Sequence of chain 2.B:
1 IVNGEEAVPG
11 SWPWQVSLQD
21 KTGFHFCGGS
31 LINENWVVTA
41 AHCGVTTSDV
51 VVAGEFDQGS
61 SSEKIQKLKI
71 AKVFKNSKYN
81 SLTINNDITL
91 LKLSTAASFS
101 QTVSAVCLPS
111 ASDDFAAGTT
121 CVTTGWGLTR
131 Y

The protein below binds the small molecule below.
Small molecule (SMILES): CC(=O)N[C@@H](CC(C)C)C(=O)N[C@H](C=O)Cc1ccccc1

Binding-site contacts:
Ligand atom OW contacts residue MET44 of chain 2.C at 3.6 Å.
Ligand atom CE2 contacts residue SER42 of chain 2.C at 3.5 Å.
Ligand atom CD1 contacts residue MET44 of chain 2.C at 3.8 Å (hydrophobic).
Ligand atom C contacts residue SER66 of chain 2.C at 3.9 Å.
Ligand atom CW contacts residue SER47 of chain 2.C at 1.4 Å.
Ligand atom CB contacts residue SER47 of chain 2.C at 2.8 Å.
Ligand atom CDM contacts residue TRP67 of chain 2.C at 3.4 Å (hydrophobic).
Ligand atom CA contacts residue SER47 of chain 2.C at 2.4 Å.
Ligand atom OX contacts residue GLY68 of chain 2.C at 2.7 Å (h-bond).
Ligand atom CX contacts residue GLY68 of chain 2.C at 3.8 Å.
Ligand atom OW contacts residue SER47 of chain 2.C at 2.3 Å (h-bond).
Ligand atom CB contacts residue SER66 of chain 2.C at 3.7 Å.
Ligand atom CDM contacts residue ILE84 of chain 2.B at 3.9 Å (hydrophobic).
Ligand atom CE2 contacts residue GLY68 of chain 2.C at 3.5 Å.
Ligand atom CZ contacts residue SER69 of chain 2.C at 3.5 Å.
Ligand atom CDL contacts residue ILE84 of chain 2.B at 3.9 Å (hydrophobic).
Ligand atom CBL contacts residue HIS42 of chain 2.B at 3.9 Å.
Ligand atom CD2 contacts residue TRP67 of chain 2.C at 3.7 Å (hydrophobic).
Ligand atom N contacts residue SER47 of chain 2.C at 3.0 Å (h-bond).
Ligand atom CW contacts residue HIS42 of chain 2.B at 3.6 Å.
Ligand atom CG contacts residue CYS43 of chain 2.C at 3.9 Å (hydrophobic).
Ligand atom CAL contacts residue TRP67 of chain 2.C at 3.8 Å (hydrophobic).
Ligand atom CE1 contacts residue SER69 of chain 2.C at 3.4 Å.
Ligand atom CA contacts residue SER66 of chain 2.C at 3.7 Å.
Ligand atom CZ contacts residue GLY68 of chain 2.C at 3.5 Å.
Ligand atom OW contacts residue GLY45 of chain 2.C at 2.9 Å (h-bond).
Ligand atom CAX contacts residue GLY68 of chain 2.C at 3.4 Å.
Ligand atom CDL contacts residue HIS42 of chain 2.B at 3.5 Å.
Ligand atom N contacts residue SER66 of chain 2.C at 2.9 Å (h-bond).
Ligand atom CB contacts residue CYS43 of chain 2.C at 3.6 Å (hydrophobic).
Ligand atom CAL contacts residue SER66 of chain 2.C at 3.9 Å.
Ligand atom CZ contacts residue SER42 of chain 2.C at 3.6 Å.
Ligand atom CE2 contacts residue TRP67 of chain 2.C at 3.6 Å (hydrophobic).
Ligand atom OX contacts residue TRP67 of chain 2.C at 3.0 Å.
Ligand atom CD1 contacts residue CYS43 of chain 2.C at 3.7 Å (hydrophobic).
Ligand atom CE1 contacts residue CYS72 of chain 2.C at 3.9 Å (hydrophobic).
Ligand atom CX contacts residue TRP67 of chain 2.C at 3.8 Å (hydrophobic).
Ligand atom OW contacts residue ASP46 of chain 2.C at 3.6 Å.
Ligand atom OW contacts residue CYS43 of chain 2.C at 3.7 Å.
Ligand atom N contacts residue HIS42 of chain 2.B at 3.9 Å.

Sequence of chain 2.C:
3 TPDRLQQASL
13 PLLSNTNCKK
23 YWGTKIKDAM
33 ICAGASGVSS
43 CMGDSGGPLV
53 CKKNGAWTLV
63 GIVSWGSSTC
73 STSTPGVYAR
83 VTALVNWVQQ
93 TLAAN